A protein and the small-molecule ligand that binds it are described below.
Small molecule (SMILES): CC(=O)N[C@@H]1[C@@H](O)[C@H](O)[C@@H](CO)O[C@H]1O

Binding-site contacts:
Ligand atom O7 contacts residue GLN98 of chain 1.A at 4.4 Å.
Ligand atom C7 contacts residue ASN120 of chain 1.A at 3.4 Å.
Ligand atom C8 contacts residue SER118 of chain 1.A at 3.4 Å.
Ligand atom C2 contacts residue ASN120 of chain 1.A at 2.4 Å.
Ligand atom C8 contacts residue ASN120 of chain 1.A at 4.5 Å.
Ligand atom C8 contacts residue GLN98 of chain 1.A at 3.6 Å.
Ligand atom O7 contacts residue THR96 of chain 1.A at 4.2 Å.
Ligand atom C4 contacts residue ASN120 of chain 1.A at 4.2 Å.
Ligand atom C1 contacts residue ASN120 of chain 1.A at 1.4 Å.
Ligand atom C3 contacts residue ASN120 of chain 1.A at 3.8 Å.
Ligand atom C8 contacts residue PHE119 of chain 1.A at 4.1 Å (hydrophobic).
Ligand atom O7 contacts residue ASN120 of chain 1.A at 3.4 Å (h-bond).
Ligand atom C5 contacts residue ASN120 of chain 1.A at 3.6 Å.
Ligand atom N2 contacts residue ASN120 of chain 1.A at 2.9 Å (h-bond).
Ligand atom O5 contacts residue ASN120 of chain 1.A at 2.4 Å (h-bond).
Ligand atom C7 contacts residue GLN98 of chain 1.A at 4.3 Å.

Sequence of chain 1.A:
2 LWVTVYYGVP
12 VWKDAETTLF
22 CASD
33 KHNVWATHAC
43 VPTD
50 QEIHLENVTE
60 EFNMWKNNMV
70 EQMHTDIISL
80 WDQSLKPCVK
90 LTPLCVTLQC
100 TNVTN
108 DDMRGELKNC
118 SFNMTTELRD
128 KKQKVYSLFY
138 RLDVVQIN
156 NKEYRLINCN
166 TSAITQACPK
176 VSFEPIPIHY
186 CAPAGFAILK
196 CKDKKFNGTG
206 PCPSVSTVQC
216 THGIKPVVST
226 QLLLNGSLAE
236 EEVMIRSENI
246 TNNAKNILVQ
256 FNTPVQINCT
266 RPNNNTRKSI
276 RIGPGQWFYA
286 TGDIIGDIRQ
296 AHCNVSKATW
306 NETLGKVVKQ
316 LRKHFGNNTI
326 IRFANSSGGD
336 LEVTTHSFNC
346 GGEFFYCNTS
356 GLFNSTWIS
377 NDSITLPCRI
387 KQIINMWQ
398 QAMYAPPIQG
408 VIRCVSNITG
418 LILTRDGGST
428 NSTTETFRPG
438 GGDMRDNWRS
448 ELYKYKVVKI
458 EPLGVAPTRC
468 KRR